Sequence of chain 1.GB:
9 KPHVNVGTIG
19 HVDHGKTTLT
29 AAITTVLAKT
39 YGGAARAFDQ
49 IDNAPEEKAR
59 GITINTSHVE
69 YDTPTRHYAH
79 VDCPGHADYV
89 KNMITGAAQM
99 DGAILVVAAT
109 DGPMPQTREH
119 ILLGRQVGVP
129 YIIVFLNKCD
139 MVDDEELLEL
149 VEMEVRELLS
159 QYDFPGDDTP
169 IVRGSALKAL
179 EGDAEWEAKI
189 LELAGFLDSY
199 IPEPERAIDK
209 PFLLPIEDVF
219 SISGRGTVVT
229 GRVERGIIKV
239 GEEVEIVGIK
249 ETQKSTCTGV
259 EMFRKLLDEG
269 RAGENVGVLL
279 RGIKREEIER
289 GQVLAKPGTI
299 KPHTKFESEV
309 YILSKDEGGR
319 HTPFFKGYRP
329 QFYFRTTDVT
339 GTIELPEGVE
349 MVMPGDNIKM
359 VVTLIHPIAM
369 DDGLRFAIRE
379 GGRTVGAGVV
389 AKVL

The small molecule below binds the protein below.
Small molecule (SMILES): N[C@@H](Cc1ccccc1)C(=O)O

Binding-site contacts:
Ligand atom CD1 contacts residue HIS66 of chain 1.GB at 3.9 Å.
Ligand atom N contacts residue MET260 of chain 1.GB at 4.4 Å.
Ligand atom CG contacts residue THR228 of chain 1.GB at 4.0 Å.
Ligand atom CD1 contacts residue THR228 of chain 1.GB at 3.3 Å.
Ligand atom N contacts residue PHE261 of chain 1.GB at 4.3 Å.
Ligand atom CZ contacts residue HIS66 of chain 1.GB at 4.1 Å.
Ligand atom CA contacts residue THR228 of chain 1.GB at 3.6 Å.
Ligand atom N contacts residue THR228 of chain 1.GB at 4.1 Å.
Ligand atom CB contacts residue THR228 of chain 1.GB at 4.1 Å.
Ligand atom CB contacts residue PHE261 of chain 1.GB at 4.2 Å (hydrophobic).
Ligand atom CG contacts residue HIS66 of chain 1.GB at 4.1 Å.
Ligand atom N contacts residue GLU259 of chain 1.GB at 3.8 Å.
Ligand atom CE1 contacts residue HIS66 of chain 1.GB at 3.9 Å.
Ligand atom N contacts residue VAL274 of chain 1.GB at 4.2 Å.
Ligand atom O contacts residue PHE261 of chain 1.GB at 4.0 Å.
Ligand atom N contacts residue ASN273 of chain 1.GB at 4.4 Å.
Ligand atom N contacts residue GLY275 of chain 1.GB at 4.2 Å.
Ligand atom CE2 contacts residue HIS66 of chain 1.GB at 4.2 Å.
Ligand atom O contacts residue ARG262 of chain 1.GB at 3.9 Å.
Ligand atom CE1 contacts residue THR228 of chain 1.GB at 4.0 Å.
Ligand atom CZ contacts residue PHE218 of chain 1.GB at 4.1 Å (hydrophobic).
Ligand atom CD1 contacts residue ASN273 of chain 1.GB at 4.4 Å.
Ligand atom CD2 contacts residue HIS66 of chain 1.GB at 4.2 Å.
Ligand atom CZ contacts residue THR64 of chain 1.GB at 4.4 Å.
Ligand atom CB contacts residue ASN273 of chain 1.GB at 4.3 Å.
Ligand atom CE2 contacts residue PHE218 of chain 1.GB at 4.1 Å (hydrophobic).